Binding-site contacts:
Ligand atom C1 contacts residue TYR46 of chain 1.A at 3.7 Å (hydrophobic).
Ligand atom O6 contacts residue ASP45 of chain 1.A at 2.8 Å (salt-bridge).
Ligand atom C5 contacts residue TYR46 of chain 1.A at 3.6 Å (hydrophobic).
Ligand atom O6 contacts residue ASN44 of chain 1.A at 3.6 Å.
Ligand atom O5 contacts residue ASP45 of chain 1.A at 3.7 Å.
Ligand atom O6 contacts residue ASP53 of chain 1.A at 2.8 Å (salt-bridge).
Ligand atom C2' contacts residue ASP45 of chain 1.A at 3.3 Å.
Ligand atom O3' contacts residue ASP45 of chain 1.A at 3.2 Å (salt-bridge).
Ligand atom O4 contacts residue PHE1 of chain 1.A at 3.0 Å (h-bond).
Ligand atom O4 contacts residue ASP53 of chain 1.A at 2.6 Å (salt-bridge).
Ligand atom C6 contacts residue ASP53 of chain 1.A at 3.6 Å.
Ligand atom C3' contacts residue ASP45 of chain 1.A at 3.5 Å.
Ligand atom O3 contacts residue GLY139 of chain 1.A at 3.8 Å.
Ligand atom O2' contacts residue ASP45 of chain 1.A at 3.7 Å.
Ligand atom O3 contacts residue ASN140 of chain 1.A at 3.2 Å (h-bond).
Ligand atom C6 contacts residue ASP51 of chain 1.A at 3.6 Å.
Ligand atom C5' contacts residue TYR46 of chain 1.A at 3.4 Å (hydrophobic).
Ligand atom C5 contacts residue PHE1 of chain 1.A at 3.8 Å (hydrophobic).
Ligand atom O1 contacts residue PHE1 of chain 1.A at 3.7 Å.
Ligand atom C3 contacts residue LYS132 of chain 1.A at 3.8 Å.
Ligand atom C6' contacts residue ASP45 of chain 1.A at 3.6 Å.
Ligand atom C4 contacts residue ASP53 of chain 1.A at 3.5 Å.
Ligand atom O3 contacts residue LYS132 of chain 1.A at 2.9 Å (salt-bridge).
Ligand atom C4 contacts residue ASP51 of chain 1.A at 3.5 Å.
Ligand atom C6 contacts residue ASN44 of chain 1.A at 3.5 Å.
Ligand atom N1' contacts residue ASP45 of chain 1.A at 3.2 Å (salt-bridge).
Ligand atom O3 contacts residue ALA134 of chain 1.A at 3.6 Å.
Ligand atom C4' contacts residue ASP45 of chain 1.A at 3.6 Å.
Ligand atom C2 contacts residue ASN140 of chain 1.A at 3.4 Å.
Ligand atom C6' contacts residue TYR46 of chain 1.A at 3.3 Å (hydrophobic).
Ligand atom C1 contacts residue PHE1 of chain 1.A at 3.7 Å (hydrophobic).
Ligand atom O5 contacts residue PHE1 of chain 1.A at 3.0 Å (h-bond).
Ligand atom O3' contacts residue PHE1 of chain 1.A at 3.3 Å (h-bond).
Ligand atom C5' contacts residue ASP45 of chain 1.A at 3.6 Å.
Ligand atom O4 contacts residue LYS132 of chain 1.A at 3.2 Å (salt-bridge).
Ligand atom C6 contacts residue ASP45 of chain 1.A at 3.6 Å.
Ligand atom O2 contacts residue ASN140 of chain 1.A at 2.7 Å (h-bond).
Ligand atom C1' contacts residue ASP45 of chain 1.A at 3.6 Å.
Ligand atom O6 contacts residue PHE1 of chain 1.A at 3.0 Å (h-bond).
Ligand atom C3 contacts residue ASP51 of chain 1.A at 3.6 Å.

Sequence of chain 1.A:
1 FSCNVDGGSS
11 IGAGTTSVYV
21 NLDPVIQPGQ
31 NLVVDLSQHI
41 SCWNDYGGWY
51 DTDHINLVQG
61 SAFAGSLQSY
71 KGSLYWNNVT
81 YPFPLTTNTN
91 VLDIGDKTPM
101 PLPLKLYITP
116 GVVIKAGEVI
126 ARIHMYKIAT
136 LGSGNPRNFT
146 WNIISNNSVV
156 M

This small molecule binds to this protein.
Small molecule (SMILES): O=[N+]([O-])c1ccccc1O[C@@H]1O[C@H](CO)[C@H](O)[C@H](O)[C@H]1O